Binding-site contacts:
Ligand atom O4 contacts residue ASN80 of chain 3.A at 4.3 Å.
Ligand atom C4 contacts residue GLY78 of chain 3.A at 3.4 Å.
Ligand atom O3 contacts residue GLY78 of chain 3.A at 3.3 Å.
Ligand atom O1A contacts residue GLY78 of chain 3.A at 3.2 Å (h-bond).
Ligand atom C5 contacts residue ASN93 of chain 3.A at 3.6 Å.
Ligand atom C11 contacts residue ASP85 of chain 3.B at 4.0 Å.
Ligand atom C4 contacts residue ASN93 of chain 3.A at 4.2 Å.
Ligand atom C1 contacts residue SER89 of chain 3.A at 3.5 Å.
Ligand atom C4 contacts residue HIS298 of chain 3.A at 3.2 Å.
Ligand atom C1 contacts residue ARG77 of chain 3.A at 3.6 Å.
Ligand atom C2 contacts residue GLY78 of chain 3.A at 3.9 Å.
Ligand atom O1A contacts residue ARG77 of chain 3.A at 3.2 Å (salt-bridge).
Ligand atom O4 contacts residue VAL296 of chain 3.A at 3.9 Å.
Ligand atom C1 contacts residue LYS186 of chain 3.A at 3.9 Å.
Ligand atom C3 contacts residue GLY78 of chain 3.A at 3.6 Å.
Ligand atom C3 contacts residue HIS298 of chain 3.A at 3.6 Å.
Ligand atom C6 contacts residue TYR72 of chain 3.A at 4.0 Å (hydrophobic).
Ligand atom C1 contacts residue GLY78 of chain 3.A at 3.7 Å.
Ligand atom O1A contacts residue LYS186 of chain 3.A at 2.8 Å (salt-bridge).
Ligand atom C6 contacts residue ASN93 of chain 3.A at 3.0 Å.
Ligand atom O6 contacts residue ASN93 of chain 3.A at 3.0 Å (h-bond).
Ligand atom O1A contacts residue TYR72 of chain 3.A at 3.5 Å.
Ligand atom O4 contacts residue THR291 of chain 3.A at 3.5 Å.
Ligand atom C5 contacts residue TYR72 of chain 3.A at 3.9 Å (hydrophobic).
Ligand atom C3 contacts residue GLY78 of chain 3.A at 4.0 Å.
Ligand atom O1A contacts residue SER89 of chain 3.A at 3.1 Å (h-bond).
Ligand atom O4 contacts residue HIS298 of chain 3.A at 2.7 Å (h-bond).
Ligand atom O8 contacts residue ARG77 of chain 3.A at 3.2 Å (salt-bridge).
Ligand atom O4 contacts residue GLY78 of chain 3.A at 3.1 Å.
Ligand atom O1B contacts residue ARG77 of chain 3.A at 2.9 Å (salt-bridge).
Ligand atom C3 contacts residue VAL296 of chain 3.A at 3.7 Å (hydrophobic).
Ligand atom O1B contacts residue TYR72 of chain 3.A at 4.1 Å.
Ligand atom O1A contacts residue HIS298 of chain 3.A at 3.9 Å.
Ligand atom O1B contacts residue SER89 of chain 3.A at 3.1 Å (h-bond).
Ligand atom C4 contacts residue TYR72 of chain 3.A at 3.8 Å (hydrophobic).
Ligand atom N5 contacts residue TYR72 of chain 3.A at 3.4 Å (h-bond).
Ligand atom O10 contacts residue THR291 of chain 3.A at 4.3 Å.
Ligand atom O8 contacts residue TYR72 of chain 3.A at 4.3 Å.
Ligand atom O4 contacts residue ILE79 of chain 3.A at 4.0 Å.
Ligand atom C1 contacts residue TYR72 of chain 3.A at 4.1 Å (hydrophobic).

A protein and the small-molecule ligand that binds it are described below.
Small molecule (SMILES): CC(=O)N[C@@H]1[C@@H](O[C@@H]2O[C@H](CO)[C@H](O)[C@H](O[C@]3(C(=O)O)C[C@H](O)[C@@H](NC(C)=O)[C@H]([C@H](O)[C@H](O)CO)O3)[C@H]2O)[C@H](O)[C@@H](CO[C@]2(C(=O)O)C[C@H](O)[C@@H](NC(C)=O)[C@H]([C@H](O)[C@H](O)CO)O2)O[C@H]1O

Sequence of chain 3.A:
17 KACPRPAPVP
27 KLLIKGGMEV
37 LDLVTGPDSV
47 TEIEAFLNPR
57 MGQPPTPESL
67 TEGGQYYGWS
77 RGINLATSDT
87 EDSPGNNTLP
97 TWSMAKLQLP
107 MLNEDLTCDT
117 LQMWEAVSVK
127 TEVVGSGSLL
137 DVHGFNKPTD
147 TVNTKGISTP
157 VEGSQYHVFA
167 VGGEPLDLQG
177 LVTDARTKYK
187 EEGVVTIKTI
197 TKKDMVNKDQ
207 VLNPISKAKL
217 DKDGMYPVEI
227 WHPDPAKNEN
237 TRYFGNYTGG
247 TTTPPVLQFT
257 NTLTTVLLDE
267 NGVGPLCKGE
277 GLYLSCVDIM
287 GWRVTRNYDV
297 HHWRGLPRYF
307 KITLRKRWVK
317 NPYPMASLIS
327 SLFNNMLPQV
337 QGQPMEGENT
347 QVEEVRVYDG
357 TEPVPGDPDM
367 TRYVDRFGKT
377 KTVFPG

Sequence of chain 3.B:
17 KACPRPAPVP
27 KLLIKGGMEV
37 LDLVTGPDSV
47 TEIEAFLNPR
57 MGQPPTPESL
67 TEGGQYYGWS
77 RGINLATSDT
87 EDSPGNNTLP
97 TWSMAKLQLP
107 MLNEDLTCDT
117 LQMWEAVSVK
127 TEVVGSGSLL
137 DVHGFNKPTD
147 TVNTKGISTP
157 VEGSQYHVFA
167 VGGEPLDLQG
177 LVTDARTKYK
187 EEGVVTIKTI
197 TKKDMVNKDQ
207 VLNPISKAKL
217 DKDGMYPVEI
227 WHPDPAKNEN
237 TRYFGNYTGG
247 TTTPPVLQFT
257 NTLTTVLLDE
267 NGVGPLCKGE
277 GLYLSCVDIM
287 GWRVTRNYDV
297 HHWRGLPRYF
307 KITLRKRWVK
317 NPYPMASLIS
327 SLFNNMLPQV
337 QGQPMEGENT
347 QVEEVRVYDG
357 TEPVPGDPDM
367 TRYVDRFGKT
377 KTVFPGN